Binding-site contacts:
Ligand atom O7 contacts residue ASN234 of chain 1.B at 3.8 Å.
Ligand atom C3 contacts residue ASN234 of chain 1.B at 3.8 Å.
Ligand atom C8 contacts residue ILE233 of chain 1.B at 4.5 Å (hydrophobic).
Ligand atom O5 contacts residue ASN234 of chain 1.B at 2.4 Å (h-bond).
Ligand atom C8 contacts residue GLY232 of chain 1.B at 4.5 Å.
Ligand atom C5 contacts residue ASN234 of chain 1.B at 3.7 Å.
Ligand atom C4 contacts residue ASN234 of chain 1.B at 4.2 Å.
Ligand atom N2 contacts residue ASN234 of chain 1.B at 2.9 Å (h-bond).
Ligand atom C1 contacts residue ASN234 of chain 1.B at 1.4 Å.
Ligand atom C7 contacts residue ASN234 of chain 1.B at 3.5 Å.
Ligand atom O7 contacts residue GLY232 of chain 1.B at 4.1 Å.
Ligand atom C2 contacts residue ASN234 of chain 1.B at 2.5 Å.

Sequence of chain 1.B:
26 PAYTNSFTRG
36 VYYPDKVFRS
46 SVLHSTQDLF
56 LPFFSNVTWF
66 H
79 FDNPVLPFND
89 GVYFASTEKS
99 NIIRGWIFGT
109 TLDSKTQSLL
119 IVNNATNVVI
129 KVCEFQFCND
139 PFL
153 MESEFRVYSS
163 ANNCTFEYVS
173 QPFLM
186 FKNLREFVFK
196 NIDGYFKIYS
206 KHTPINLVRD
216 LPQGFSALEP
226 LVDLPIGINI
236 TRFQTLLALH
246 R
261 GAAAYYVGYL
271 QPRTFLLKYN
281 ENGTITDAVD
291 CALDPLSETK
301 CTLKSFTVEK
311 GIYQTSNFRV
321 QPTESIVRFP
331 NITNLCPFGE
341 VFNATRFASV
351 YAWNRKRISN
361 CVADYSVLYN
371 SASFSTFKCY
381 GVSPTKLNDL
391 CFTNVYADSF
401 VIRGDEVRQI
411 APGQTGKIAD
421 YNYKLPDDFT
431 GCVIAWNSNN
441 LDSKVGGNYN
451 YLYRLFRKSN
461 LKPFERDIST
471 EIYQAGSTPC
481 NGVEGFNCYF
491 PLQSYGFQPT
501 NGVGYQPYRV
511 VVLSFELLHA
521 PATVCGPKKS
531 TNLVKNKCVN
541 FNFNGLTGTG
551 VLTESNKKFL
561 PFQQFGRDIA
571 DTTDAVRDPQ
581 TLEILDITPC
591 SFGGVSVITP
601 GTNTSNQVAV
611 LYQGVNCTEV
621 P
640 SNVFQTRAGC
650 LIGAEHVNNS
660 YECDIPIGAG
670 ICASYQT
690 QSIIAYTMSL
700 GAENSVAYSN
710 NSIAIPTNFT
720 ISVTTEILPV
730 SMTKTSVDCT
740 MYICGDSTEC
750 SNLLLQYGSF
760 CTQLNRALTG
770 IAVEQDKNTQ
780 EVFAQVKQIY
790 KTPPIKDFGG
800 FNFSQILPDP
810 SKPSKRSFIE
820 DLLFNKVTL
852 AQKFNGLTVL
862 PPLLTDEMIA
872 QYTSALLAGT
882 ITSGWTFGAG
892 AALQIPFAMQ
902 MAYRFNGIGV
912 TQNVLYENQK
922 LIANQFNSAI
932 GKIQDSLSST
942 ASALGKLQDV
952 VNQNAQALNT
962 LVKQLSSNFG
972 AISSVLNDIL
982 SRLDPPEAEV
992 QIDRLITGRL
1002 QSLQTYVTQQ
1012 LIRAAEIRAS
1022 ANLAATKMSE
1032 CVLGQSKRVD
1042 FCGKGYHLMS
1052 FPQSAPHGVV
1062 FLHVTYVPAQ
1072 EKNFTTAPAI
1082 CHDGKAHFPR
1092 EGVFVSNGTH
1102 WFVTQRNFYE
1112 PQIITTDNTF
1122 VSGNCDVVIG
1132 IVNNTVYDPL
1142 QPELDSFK

The small molecule below binds the protein below.
Small molecule (SMILES): CC(=O)N[C@@H]1[C@@H](O)[C@H](O)[C@@H](CO)O[C@H]1O